Binding-site contacts:
Ligand atom N5 contacts residue MET98 of chain 1.B at 3.4 Å.
Ligand atom C4 contacts residue CYS104 of chain 1.B at 3.0 Å (hydrophobic).
Ligand atom C27 contacts residue ASP107 of chain 1.B at 3.7 Å.
Ligand atom C20 contacts residue LYS100 of chain 1.B at 3.0 Å.
Ligand atom C22 contacts residue PRO103 of chain 1.B at 3.8 Å (hydrophobic).
Ligand atom C19 contacts residue GLY102 of chain 1.B at 3.7 Å.
Ligand atom O2 contacts residue PRO103 of chain 1.B at 3.5 Å.
Ligand atom N6 contacts residue GLY102 of chain 1.B at 3.6 Å.
Ligand atom C1 contacts residue ASP107 of chain 1.B at 3.2 Å.
Ligand atom N1 contacts residue CYS104 of chain 1.B at 3.7 Å.
Ligand atom C26 contacts residue LEU151 of chain 1.B at 3.7 Å (hydrophobic).
Ligand atom C20 contacts residue TYR101 of chain 1.B at 3.5 Å (hydrophobic).
Ligand atom C13 contacts residue LEU151 of chain 1.B at 3.5 Å (hydrophobic).
Ligand atom C12 contacts residue LEU151 of chain 1.B at 3.8 Å (hydrophobic).
Ligand atom C15 contacts residue MET98 of chain 1.B at 3.6 Å (hydrophobic).
Ligand atom C19 contacts residue TYR101 of chain 1.B at 3.5 Å (hydrophobic).
Ligand atom C11 contacts residue GLY102 of chain 1.B at 3.6 Å.
Ligand atom N1 contacts residue ASP107 of chain 1.B at 2.7 Å (salt-bridge).
Ligand atom O1 contacts residue TYR101 of chain 1.B at 3.0 Å (h-bond).
Ligand atom C14 contacts residue PRO99 of chain 1.B at 3.7 Å (hydrophobic).
Ligand atom C18 contacts residue LEU151 of chain 1.B at 3.5 Å (hydrophobic).
Ligand atom C8 contacts residue GLY25 of chain 1.B at 3.7 Å.
Ligand atom C9 contacts residue LEU24 of chain 1.B at 3.7 Å (hydrophobic).
Ligand atom C3 contacts residue ASP107 of chain 1.B at 3.6 Å.
Ligand atom C5 contacts residue CYS104 of chain 1.B at 3.4 Å (hydrophobic).
Ligand atom C24 contacts residue LEU24 of chain 1.B at 3.5 Å (hydrophobic).
Ligand atom C19 contacts residue LYS100 of chain 1.B at 3.8 Å.
Ligand atom C6 contacts residue GLU148 of chain 1.B at 3.7 Å.
Ligand atom O1 contacts residue ALA45 of chain 1.B at 3.7 Å.
Ligand atom N2 contacts residue LEU151 of chain 1.B at 3.8 Å.
Ligand atom C4 contacts residue GLU148 of chain 1.B at 3.5 Å.
Ligand atom O2 contacts residue ASP107 of chain 1.B at 3.5 Å (salt-bridge).
Ligand atom N6 contacts residue LEU24 of chain 1.B at 3.6 Å.
Ligand atom C2 contacts residue CYS104 of chain 1.B at 2.9 Å (hydrophobic).
Ligand atom N6 contacts residue TYR101 of chain 1.B at 3.0 Å (h-bond).
Ligand atom C20 contacts residue LEU24 of chain 1.B at 3.7 Å (hydrophobic).
Ligand atom C2 contacts residue ASP107 of chain 1.B at 3.4 Å.
Ligand atom C3 contacts residue CYS104 of chain 1.B at 1.8 Å (hydrophobic).
Ligand atom O2 contacts residue CYS104 of chain 1.B at 2.6 Å (h-bond).
Ligand atom C19 contacts residue LEU24 of chain 1.B at 3.8 Å (hydrophobic).

The protein below binds the small molecule below.
Small molecule (SMILES): Cc1cc(C(=O)Nc2nc3cccc(C)c3n2[C@@H]2CCCCN(C(=O)C=CCN(C)C)C2)ccn1

Sequence of chain 1.B:
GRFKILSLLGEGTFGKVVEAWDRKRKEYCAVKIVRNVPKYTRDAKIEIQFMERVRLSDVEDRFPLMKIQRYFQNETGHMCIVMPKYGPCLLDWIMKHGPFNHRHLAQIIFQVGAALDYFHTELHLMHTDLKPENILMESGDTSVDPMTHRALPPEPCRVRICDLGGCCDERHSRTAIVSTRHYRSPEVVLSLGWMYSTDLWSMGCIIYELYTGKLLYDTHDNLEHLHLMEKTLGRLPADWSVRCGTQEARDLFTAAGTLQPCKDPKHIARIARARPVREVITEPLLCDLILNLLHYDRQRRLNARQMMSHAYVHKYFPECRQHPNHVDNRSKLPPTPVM